Sequence of chain 38.A:
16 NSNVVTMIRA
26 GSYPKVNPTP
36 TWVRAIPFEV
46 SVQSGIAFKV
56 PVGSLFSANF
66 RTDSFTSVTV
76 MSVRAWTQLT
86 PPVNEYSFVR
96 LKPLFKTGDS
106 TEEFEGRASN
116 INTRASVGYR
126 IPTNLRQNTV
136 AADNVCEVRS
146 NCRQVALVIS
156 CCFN

Binding-site contacts:
Ligand atom O5' contacts residue ARG125 of chain 38.A at 3.0 Å (salt-bridge).
Ligand atom OP2 contacts residue ARG131 of chain 38.A at 3.7 Å.
Ligand atom C2' contacts residue ARG125 of chain 38.A at 3.6 Å.
Ligand atom OP1 contacts residue ARG131 of chain 38.A at 3.4 Å (salt-bridge).
Ligand atom OP3 contacts residue ILE23 of chain 12.A at 4.2 Å.
Ligand atom O5' contacts residue ARG131 of chain 38.A at 2.6 Å (salt-bridge).
Ligand atom OP1 contacts residue ILE23 of chain 12.A at 3.9 Å.
Ligand atom C2 contacts residue ASN16 of chain 12.A at 3.0 Å.
Ligand atom P contacts residue ARG131 of chain 38.A at 3.5 Å.
Ligand atom O4 contacts residue ARG125 of chain 38.A at 3.8 Å.
Ligand atom N1 contacts residue ASN16 of chain 12.A at 4.4 Å.
Ligand atom OP3 contacts residue ARG125 of chain 38.A at 2.8 Å.
Ligand atom O2 contacts residue ARG125 of chain 38.A at 3.9 Å.
Ligand atom C2 contacts residue ARG125 of chain 38.A at 3.8 Å.
Ligand atom OP2 contacts residue SER77 of chain 38.A at 4.1 Å.
Ligand atom O3' contacts residue ARG125 of chain 38.A at 4.0 Å.
Ligand atom O2 contacts residue ASN16 of chain 12.A at 2.5 Å (h-bond).
Ligand atom O4 contacts residue SER17 of chain 12.A at 3.2 Å.
Ligand atom N3 contacts residue SER17 of chain 12.A at 4.3 Å.
Ligand atom C4' contacts residue ARG125 of chain 38.A at 4.4 Å.
Ligand atom N1 contacts residue ARG125 of chain 38.A at 3.7 Å.
Ligand atom C5' contacts residue ARG125 of chain 38.A at 4.1 Å.
Ligand atom N3 contacts residue ASN16 of chain 12.A at 2.9 Å (h-bond).
Ligand atom C5 contacts residue ARG125 of chain 38.A at 3.5 Å.
Ligand atom C4 contacts residue ARG125 of chain 38.A at 3.5 Å.
Ligand atom C6 contacts residue ARG125 of chain 38.A at 3.5 Å.
Ligand atom C4 contacts residue ASN16 of chain 12.A at 4.1 Å.
Ligand atom OP2 contacts residue ILE23 of chain 12.A at 4.5 Å.
Ligand atom C5' contacts residue ARG131 of chain 38.A at 3.2 Å.
Ligand atom O4 contacts residue THR21 of chain 12.A at 3.9 Å.
Ligand atom P contacts residue ILE23 of chain 12.A at 4.4 Å.
Ligand atom C5' contacts residue MET76 of chain 38.A at 4.3 Å (hydrophobic).
Ligand atom C3' contacts residue ARG125 of chain 38.A at 3.3 Å.
Ligand atom C5' contacts residue SER77 of chain 38.A at 4.4 Å.
Ligand atom P contacts residue ARG125 of chain 38.A at 3.7 Å.
Ligand atom N3 contacts residue ARG125 of chain 38.A at 3.6 Å (salt-bridge).
Ligand atom C4 contacts residue SER17 of chain 12.A at 4.1 Å.
Ligand atom C1' contacts residue ARG125 of chain 38.A at 4.2 Å.
Ligand atom C5 contacts residue THR21 of chain 12.A at 4.3 Å.
Ligand atom OP1 contacts residue ARG125 of chain 38.A at 2.9 Å (salt-bridge).

The protein below binds the small molecule below.
Small molecule (SMILES): CO[P](=O)(O)O[C@H]1[C@@H](O)[C@H](n2ccc(=O)[nH]c2=O)O[C@@H]1COP(=O)(O)O

Sequence of chain 12.A:
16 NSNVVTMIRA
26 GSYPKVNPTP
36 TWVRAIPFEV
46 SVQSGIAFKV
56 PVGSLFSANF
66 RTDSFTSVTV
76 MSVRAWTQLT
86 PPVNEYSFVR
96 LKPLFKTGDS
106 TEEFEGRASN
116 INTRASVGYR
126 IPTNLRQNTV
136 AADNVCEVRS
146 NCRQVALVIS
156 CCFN